Sequence of chain 54.B:
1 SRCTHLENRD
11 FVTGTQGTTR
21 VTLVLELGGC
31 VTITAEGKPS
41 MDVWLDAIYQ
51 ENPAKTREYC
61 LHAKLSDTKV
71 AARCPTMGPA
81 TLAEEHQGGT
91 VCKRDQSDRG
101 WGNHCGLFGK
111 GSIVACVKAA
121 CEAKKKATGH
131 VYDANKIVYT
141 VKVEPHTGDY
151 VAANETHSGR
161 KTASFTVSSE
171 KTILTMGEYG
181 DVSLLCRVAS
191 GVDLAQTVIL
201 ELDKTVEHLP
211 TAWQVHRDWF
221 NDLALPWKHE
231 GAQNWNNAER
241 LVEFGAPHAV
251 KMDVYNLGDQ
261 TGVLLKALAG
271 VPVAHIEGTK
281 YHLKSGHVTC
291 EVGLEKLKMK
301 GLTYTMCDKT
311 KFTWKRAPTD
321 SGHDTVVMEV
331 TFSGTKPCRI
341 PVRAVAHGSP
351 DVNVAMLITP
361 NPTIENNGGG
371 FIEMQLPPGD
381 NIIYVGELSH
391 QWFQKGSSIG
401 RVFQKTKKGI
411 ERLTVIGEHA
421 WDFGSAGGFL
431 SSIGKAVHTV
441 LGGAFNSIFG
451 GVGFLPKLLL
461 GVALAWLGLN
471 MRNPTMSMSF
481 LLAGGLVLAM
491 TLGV

The protein below binds the small molecule below.
Small molecule (SMILES): CC(=O)N[C@H]1[C@H](O[C@H]2[C@H](O)[C@@H](NC(C)=O)CO[C@@H]2CO[C@@H]2O[C@@H](C)[C@@H](O)[C@@H](O)[C@@H]2O)O[C@H](CO)[C@@H](O)[C@@H]1O

Sequence of chain 54.A:
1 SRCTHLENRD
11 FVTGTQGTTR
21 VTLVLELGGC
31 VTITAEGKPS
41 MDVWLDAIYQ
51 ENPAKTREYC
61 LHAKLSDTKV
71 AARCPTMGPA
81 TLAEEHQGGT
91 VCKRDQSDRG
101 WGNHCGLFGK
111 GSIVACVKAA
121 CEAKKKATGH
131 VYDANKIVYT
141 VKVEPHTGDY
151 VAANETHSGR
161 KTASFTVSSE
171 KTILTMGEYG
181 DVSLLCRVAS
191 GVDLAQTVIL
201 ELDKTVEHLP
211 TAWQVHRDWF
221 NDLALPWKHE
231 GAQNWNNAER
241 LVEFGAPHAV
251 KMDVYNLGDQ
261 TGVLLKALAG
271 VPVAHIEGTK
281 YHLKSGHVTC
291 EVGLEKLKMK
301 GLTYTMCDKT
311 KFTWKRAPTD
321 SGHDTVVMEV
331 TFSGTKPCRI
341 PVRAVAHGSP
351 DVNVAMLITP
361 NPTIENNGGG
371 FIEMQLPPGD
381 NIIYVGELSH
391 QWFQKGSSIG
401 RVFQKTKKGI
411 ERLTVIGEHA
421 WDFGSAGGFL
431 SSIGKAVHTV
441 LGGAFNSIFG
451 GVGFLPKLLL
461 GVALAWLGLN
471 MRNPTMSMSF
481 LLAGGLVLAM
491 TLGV

Binding-site contacts:
Ligand atom O5 contacts residue ASN154 of chain 54.B at 2.4 Å (h-bond).
Ligand atom O5 contacts residue HIS104 of chain 54.A at 3.0 Å (h-bond).
Ligand atom C7 contacts residue ASN154 of chain 54.B at 3.3 Å.
Ligand atom C4 contacts residue ASN154 of chain 54.B at 4.2 Å.
Ligand atom C5 contacts residue ASN154 of chain 54.B at 3.7 Å.
Ligand atom C3 contacts residue ASN154 of chain 54.B at 3.8 Å.
Ligand atom C1 contacts residue HIS104 of chain 54.A at 3.2 Å.
Ligand atom C5 contacts residue HIS104 of chain 54.A at 3.1 Å.
Ligand atom C4 contacts residue HIS104 of chain 54.A at 4.4 Å.
Ligand atom C8 contacts residue HIS104 of chain 54.A at 4.0 Å.
Ligand atom C2 contacts residue ASN154 of chain 54.B at 2.4 Å.
Ligand atom C8 contacts residue ASN154 of chain 54.B at 3.4 Å.
Ligand atom C1 contacts residue ASN154 of chain 54.B at 1.4 Å.
Ligand atom O7 contacts residue ASN154 of chain 54.B at 3.3 Å (h-bond).
Ligand atom N2 contacts residue ASN154 of chain 54.B at 2.9 Å (h-bond).
Ligand atom C6 contacts residue HIS104 of chain 54.A at 3.2 Å.